A small-molecule ligand and the protein it binds are described below.
Small molecule (SMILES): CC(=O)N[C@@H]1[C@@H](O)[C@H](O)[C@@H](CO)O[C@H]1O

Binding-site contacts:
Ligand atom N2 contacts residue ASN624 of chain 1.A at 3.0 Å (h-bond).
Ligand atom C8 contacts residue LEU570 of chain 1.A at 4.5 Å (hydrophobic).
Ligand atom C5 contacts residue ASN627 of chain 1.A at 4.3 Å.
Ligand atom C3 contacts residue ASN624 of chain 1.A at 3.8 Å.
Ligand atom C5 contacts residue THR626 of chain 1.A at 4.0 Å.
Ligand atom C4 contacts residue ASN624 of chain 1.A at 4.3 Å.
Ligand atom C1 contacts residue ASN624 of chain 1.A at 1.4 Å.
Ligand atom O7 contacts residue SER569 of chain 1.A at 3.9 Å.
Ligand atom O6 contacts residue ASN627 of chain 1.A at 2.7 Å (h-bond).
Ligand atom C8 contacts residue PRO566 of chain 1.A at 3.5 Å (hydrophobic).
Ligand atom C7 contacts residue ASN624 of chain 1.A at 3.1 Å.
Ligand atom O7 contacts residue ASN624 of chain 1.A at 2.9 Å (h-bond).
Ligand atom O5 contacts residue THR572 of chain 1.A at 4.5 Å.
Ligand atom O5 contacts residue THR626 of chain 1.A at 3.6 Å.
Ligand atom C1 contacts residue THR626 of chain 1.A at 3.6 Å.
Ligand atom C5 contacts residue ASN624 of chain 1.A at 3.7 Å.
Ligand atom O5 contacts residue ASN624 of chain 1.A at 2.3 Å (h-bond).
Ligand atom C7 contacts residue LEU570 of chain 1.A at 4.5 Å (hydrophobic).
Ligand atom N2 contacts residue ILE690 of chain 1.A at 4.1 Å.
Ligand atom C2 contacts residue ASN624 of chain 1.A at 2.5 Å.
Ligand atom O6 contacts residue THR626 of chain 1.A at 4.0 Å.
Ligand atom C8 contacts residue ILE690 of chain 1.A at 4.3 Å (hydrophobic).
Ligand atom O7 contacts residue LEU570 of chain 1.A at 3.4 Å (h-bond).
Ligand atom C8 contacts residue ASN624 of chain 1.A at 4.4 Å.
Ligand atom C8 contacts residue THR568 of chain 1.A at 4.3 Å.
Ligand atom C6 contacts residue ASN627 of chain 1.A at 3.9 Å.

Sequence of chain 1.A:
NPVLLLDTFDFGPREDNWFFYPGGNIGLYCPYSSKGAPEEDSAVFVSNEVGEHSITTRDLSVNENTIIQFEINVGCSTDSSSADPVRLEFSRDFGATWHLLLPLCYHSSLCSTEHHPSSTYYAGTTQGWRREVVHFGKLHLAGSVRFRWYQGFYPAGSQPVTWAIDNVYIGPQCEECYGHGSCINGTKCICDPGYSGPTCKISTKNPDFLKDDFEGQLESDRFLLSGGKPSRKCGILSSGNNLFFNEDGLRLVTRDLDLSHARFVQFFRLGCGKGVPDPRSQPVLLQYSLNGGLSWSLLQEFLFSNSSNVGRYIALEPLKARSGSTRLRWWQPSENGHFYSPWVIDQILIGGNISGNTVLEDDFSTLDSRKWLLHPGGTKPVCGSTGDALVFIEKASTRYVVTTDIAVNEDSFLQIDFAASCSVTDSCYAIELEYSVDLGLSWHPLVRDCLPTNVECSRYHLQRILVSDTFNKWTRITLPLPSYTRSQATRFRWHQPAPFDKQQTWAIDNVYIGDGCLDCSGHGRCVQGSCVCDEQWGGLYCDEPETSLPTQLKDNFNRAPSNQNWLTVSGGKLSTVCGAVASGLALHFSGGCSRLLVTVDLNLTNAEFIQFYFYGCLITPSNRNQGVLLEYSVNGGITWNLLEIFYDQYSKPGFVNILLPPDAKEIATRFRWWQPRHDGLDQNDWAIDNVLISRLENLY